Sequence of chain 1.NC:
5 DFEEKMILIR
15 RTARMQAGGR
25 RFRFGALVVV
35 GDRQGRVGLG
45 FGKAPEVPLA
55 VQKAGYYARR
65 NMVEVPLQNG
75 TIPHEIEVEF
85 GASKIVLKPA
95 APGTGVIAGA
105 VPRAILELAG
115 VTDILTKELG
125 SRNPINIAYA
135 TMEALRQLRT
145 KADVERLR

This protein binds this small molecule.
Small molecule (SMILES): Nc1nc(=O)c2ncn([C@@H]3O[C@H](CO[P](=O)(O)O[C@H]4[C@@H](O)[C@H](n5ccc(=O)[nH]c5=O)O[C@@H]4CO[P](=O)(O)O[C@H]4[C@@H](O)[C@H](n5cnc6c(N)ncnc65)O[C@@H]4COP(=O)=O)[C@@H](O[P](=O)(O)OC[C@H]4O[C@@H](c5c[nH]c(=O)[nH]c5=O)[C@H](O)[C@@H]4O[P](=O)(O)OC[C@H]4O[C@@H](n5ccc(=O)[nH]c5=O)[C@H](O)[C@@H]4O[P](=O)(O)OC[C@H]4O[C@@H](n5ccc(=O)[nH]c5=O)[C@H](O)[C@@H]4O[P](=O)(O)OC[C@H]4O[C@@H](n5ccc(=O)[nH]c5=O)[C@H](O)[C@@H]4O[P](=O)(O)OC[C@H]4O[C@@H](n5cnc6c(N)ncnc65)[C@H](O)[C@@H]4O)[C@H]3O)c2[nH]1

Sequence of chain 1.UC:
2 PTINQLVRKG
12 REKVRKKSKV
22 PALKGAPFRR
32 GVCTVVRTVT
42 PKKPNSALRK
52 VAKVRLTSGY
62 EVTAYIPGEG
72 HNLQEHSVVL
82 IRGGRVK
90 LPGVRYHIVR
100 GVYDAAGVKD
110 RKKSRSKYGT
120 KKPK

Binding-site contacts:
Ligand atom O3' contacts residue LYS44 of chain 1.UC at 4.0 Å.
Ligand atom C5' contacts residue LYS44 of chain 1.UC at 3.4 Å.
Ligand atom C4' contacts residue LYS44 of chain 1.UC at 3.3 Å.
Ligand atom C5' contacts residue PRO45 of chain 1.UC at 3.5 Å (hydrophobic).
Ligand atom C5' contacts residue MG1 of chain 1.OCB at 3.6 Å.
Ligand atom C4 contacts residue MG1 of chain 1.BGB at 4.5 Å.
Ligand atom O2' contacts residue LYS44 of chain 1.UC at 4.0 Å.
Ligand atom P contacts residue MG1 of chain 1.OCB at 3.8 Å.
Ligand atom O2' contacts residue PRO45 of chain 1.UC at 4.4 Å.
Ligand atom O2' contacts residue ARG24 of chain 1.NC at 2.8 Å (salt-bridge).
Ligand atom C2' contacts residue ARG24 of chain 1.NC at 4.0 Å.
Ligand atom O5' contacts residue MG1 of chain 1.HGB at 4.2 Å.
Ligand atom C5 contacts residue MG1 of chain 1.BGB at 4.4 Å.
Ligand atom OP2 contacts residue MG1 of chain 1.HGB at 4.2 Å.
Ligand atom C2' contacts residue MG1 of chain 1.OCB at 4.2 Å.
Ligand atom O4' contacts residue LYS44 of chain 1.UC at 4.3 Å.
Ligand atom C8 contacts residue MG1 of chain 1.HGB at 4.2 Å.
Ligand atom C3' contacts residue MG1 of chain 1.OCB at 4.1 Å.
Ligand atom O2' contacts residue MG1 of chain 1.OCB at 3.9 Å.
Ligand atom C3' contacts residue LYS44 of chain 1.UC at 4.3 Å.
Ligand atom OP1 contacts residue MG1 of chain 1.OCB at 2.4 Å.
Ligand atom O5' contacts residue MG1 of chain 1.OCB at 4.2 Å.
Ligand atom O4 contacts residue MG1 of chain 1.BGB at 3.8 Å.
Ligand atom O4' contacts residue MG1 of chain 1.NDB at 3.6 Å.
Ligand atom OP2 contacts residue MG1 of chain 1.OCB at 4.5 Å.
Ligand atom O2' contacts residue MG1 of chain 1.NDB at 4.2 Å.
Ligand atom N7 contacts residue MG1 of chain 1.HGB at 3.8 Å.
Ligand atom P contacts residue MG1 of chain 1.BGB at 4.3 Å.
Ligand atom C4' contacts residue PRO45 of chain 1.UC at 3.7 Å (hydrophobic).
Ligand atom OP2 contacts residue MG1 of chain 1.HGB at 3.2 Å.
Ligand atom C4' contacts residue MG1 of chain 1.NDB at 4.1 Å.
Ligand atom OP2 contacts residue MG1 of chain 1.BGB at 3.0 Å.
Ligand atom O3' contacts residue MG1 of chain 1.OCB at 4.5 Å.
Ligand atom O4' contacts residue PRO45 of chain 1.UC at 4.3 Å.